Binding-site contacts:
Ligand atom O contacts residue ILE190 of chain 1.B at 3.4 Å.
Ligand atom OG contacts residue ILE190 of chain 1.B at 2.6 Å (h-bond).
Ligand atom OG contacts residue GLN172 of chain 1.B at 2.5 Å (h-bond).
Ligand atom CB contacts residue ARG175 of chain 1.B at 2.5 Å.
Ligand atom OE1 contacts residue PRO205 of chain 1.B at 2.7 Å (h-bond).
Ligand atom O contacts residue PRO206 of chain 1.A at 2.7 Å.
Ligand atom O contacts residue PHE154 of chain 1.A at 3.0 Å.
Ligand atom OE1 contacts residue LEU204 of chain 1.B at 3.0 Å.
Ligand atom CA contacts residue LEU204 of chain 1.A at 3.1 Å (hydrophobic).
Ligand atom CD contacts residue PRO205 of chain 1.B at 3.1 Å (hydrophobic).
Ligand atom CG contacts residue LEU204 of chain 1.B at 3.1 Å (hydrophobic).
Ligand atom N contacts residue ILE190 of chain 1.B at 2.9 Å (h-bond).
Ligand atom N contacts residue ILE190 of chain 1.B at 2.7 Å (h-bond).
Ligand atom NE2 contacts residue PRO205 of chain 1.B at 2.9 Å (h-bond).
Ligand atom O contacts residue MET202 of chain 1.A at 3.0 Å (h-bond).
Ligand atom CD contacts residue PHE154 of chain 1.A at 3.3 Å (hydrophobic).
Ligand atom C contacts residue ARG175 of chain 1.B at 3.1 Å.
Ligand atom CD2 contacts residue THR179 of chain 1.B at 3.2 Å.
Ligand atom N contacts residue LEU204 of chain 1.A at 3.4 Å.
Ligand atom CD1 contacts residue ARG188 of chain 1.B at 3.3 Å.
Ligand atom NE2 contacts residue SCH192 of chain 1.A at 3.2 Å.
Ligand atom SG contacts residue CYS192 of chain 1.B at 2.0 Å (h-bond).
Ligand atom C contacts residue LEU204 of chain 1.A at 3.4 Å (hydrophobic).
Ligand atom O contacts residue ARG175 of chain 1.B at 2.8 Å (salt-bridge).
Ligand atom N contacts residue PRO206 of chain 1.A at 3.3 Å.
Ligand atom CB contacts residue CYS192 of chain 1.B at 3.0 Å (hydrophobic).
Ligand atom O contacts residue PRO206 of chain 1.A at 3.4 Å.
Ligand atom CA contacts residue ARG175 of chain 1.B at 2.7 Å.
Ligand atom CA contacts residue PHE154 of chain 1.B at 3.1 Å (hydrophobic).
Ligand atom CD2 contacts residue PHE154 of chain 1.B at 3.4 Å (hydrophobic).
Ligand atom CG contacts residue SCH192 of chain 1.A at 2.9 Å.
Ligand atom O contacts residue PRO205 of chain 1.A at 2.9 Å (h-bond).
Ligand atom N contacts residue ARG175 of chain 1.B at 3.4 Å (salt-bridge).
Ligand atom CD contacts residue LEU204 of chain 1.B at 3.4 Å (hydrophobic).
Ligand atom CB contacts residue LEU204 of chain 1.A at 3.4 Å (hydrophobic).
Ligand atom N contacts residue LEU204 of chain 1.A at 2.8 Å (h-bond).
Ligand atom CA contacts residue ILE190 of chain 1.B at 3.3 Å (hydrophobic).
Ligand atom N contacts residue PHE154 of chain 1.B at 3.1 Å.
Ligand atom C contacts residue PRO206 of chain 1.A at 3.2 Å (hydrophobic).
Ligand atom CA contacts residue ARG188 of chain 1.B at 3.1 Å.

Sequence of chain 1.A:
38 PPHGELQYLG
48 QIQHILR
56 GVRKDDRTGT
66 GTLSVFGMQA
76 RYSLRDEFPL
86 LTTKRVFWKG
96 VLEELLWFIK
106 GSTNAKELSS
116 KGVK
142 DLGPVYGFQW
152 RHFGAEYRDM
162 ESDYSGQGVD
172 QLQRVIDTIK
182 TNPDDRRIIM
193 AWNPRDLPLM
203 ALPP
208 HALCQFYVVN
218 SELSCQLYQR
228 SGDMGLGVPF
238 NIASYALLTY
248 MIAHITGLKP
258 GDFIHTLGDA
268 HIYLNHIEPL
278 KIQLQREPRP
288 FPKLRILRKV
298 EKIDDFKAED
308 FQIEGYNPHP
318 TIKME

Sequence of chain 1.B:
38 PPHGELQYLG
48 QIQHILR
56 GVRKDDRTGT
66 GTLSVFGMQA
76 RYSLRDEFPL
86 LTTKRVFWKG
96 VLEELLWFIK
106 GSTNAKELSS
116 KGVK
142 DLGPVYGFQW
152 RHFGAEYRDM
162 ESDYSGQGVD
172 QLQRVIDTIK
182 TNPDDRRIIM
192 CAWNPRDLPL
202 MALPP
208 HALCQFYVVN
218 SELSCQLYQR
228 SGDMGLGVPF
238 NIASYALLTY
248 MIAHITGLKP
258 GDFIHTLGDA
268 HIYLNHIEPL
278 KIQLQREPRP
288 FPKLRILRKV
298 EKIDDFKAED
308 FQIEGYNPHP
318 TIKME

The small molecule below binds the protein below.
Small molecule (SMILES): CC(C)C[C@H](NC(=O)[C@H](CCC(N)=O)NC(=O)[C@H](CS)NC(=O)[C@H](CO)NC(=O)[C@@H](N)CC(C)C)C(=O)N[C@@H](Cc1ccc(O)cc1)C(=O)N[C@@H](CCC(N)=O)C(=O)N[C@H](C=O)CCCN=C(N)N